Binding-site contacts:
Ligand atom N2 contacts residue ASN67 of chain 2.B at 2.9 Å (h-bond).
Ligand atom C4 contacts residue ASN67 of chain 2.B at 4.2 Å.
Ligand atom O3 contacts residue MPD1 of chain 4.M at 2.3 Å (h-bond).
Ligand atom O5 contacts residue TYR389 of chain 4.B at 4.2 Å.
Ligand atom C7 contacts residue LEU360 of chain 2.B at 3.8 Å (hydrophobic).
Ligand atom C8 contacts residue LEU360 of chain 2.B at 3.5 Å (hydrophobic).
Ligand atom C1 contacts residue MPD1 of chain 4.M at 4.0 Å.
Ligand atom O6 contacts residue MPD1 of chain 4.M at 3.8 Å.
Ligand atom C3 contacts residue MPD1 of chain 4.M at 3.3 Å.
Ligand atom C1 contacts residue ASN67 of chain 2.B at 1.4 Å.
Ligand atom C6 contacts residue MPD1 of chain 4.M at 3.7 Å.
Ligand atom C7 contacts residue ASN67 of chain 2.B at 3.3 Å.
Ligand atom C1 contacts residue TYR389 of chain 4.B at 4.0 Å (hydrophobic).
Ligand atom C5 contacts residue ASN67 of chain 2.B at 3.6 Å.
Ligand atom C1 contacts residue LEU360 of chain 2.B at 4.4 Å (hydrophobic).
Ligand atom C2 contacts residue ASN67 of chain 2.B at 2.4 Å.
Ligand atom C2 contacts residue TYR389 of chain 4.B at 4.2 Å (hydrophobic).
Ligand atom C2 contacts residue MPD1 of chain 4.M at 3.8 Å.
Ligand atom O4 contacts residue MPD1 of chain 4.M at 4.2 Å.
Ligand atom O5 contacts residue ASN67 of chain 2.B at 2.4 Å (h-bond).
Ligand atom C4 contacts residue MPD1 of chain 4.M at 3.6 Å.
Ligand atom O7 contacts residue TYR389 of chain 4.B at 3.4 Å.
Ligand atom O5 contacts residue MPD1 of chain 4.M at 3.3 Å (h-bond).
Ligand atom C7 contacts residue MPD1 of chain 4.M at 4.4 Å.
Ligand atom C5 contacts residue MPD1 of chain 4.M at 3.5 Å.
Ligand atom C3 contacts residue ASN67 of chain 2.B at 3.8 Å.
Ligand atom N2 contacts residue LEU360 of chain 2.B at 3.7 Å.
Ligand atom O7 contacts residue MPD1 of chain 4.M at 3.9 Å.
Ligand atom O7 contacts residue ASN67 of chain 2.B at 3.2 Å (h-bond).

The protein below binds the small molecule below.
Small molecule (SMILES): CC(=O)N[C@H]1[C@H](O[C@H]2[C@H](O)[C@@H](NC(C)=O)CO[C@@H]2CO)O[C@H](CO)[C@@H](O[C@@H]2O[C@H](CO)[C@@H](O)[C@H](O)[C@@H]2O)[C@@H]1O

Sequence of chain 2.B:
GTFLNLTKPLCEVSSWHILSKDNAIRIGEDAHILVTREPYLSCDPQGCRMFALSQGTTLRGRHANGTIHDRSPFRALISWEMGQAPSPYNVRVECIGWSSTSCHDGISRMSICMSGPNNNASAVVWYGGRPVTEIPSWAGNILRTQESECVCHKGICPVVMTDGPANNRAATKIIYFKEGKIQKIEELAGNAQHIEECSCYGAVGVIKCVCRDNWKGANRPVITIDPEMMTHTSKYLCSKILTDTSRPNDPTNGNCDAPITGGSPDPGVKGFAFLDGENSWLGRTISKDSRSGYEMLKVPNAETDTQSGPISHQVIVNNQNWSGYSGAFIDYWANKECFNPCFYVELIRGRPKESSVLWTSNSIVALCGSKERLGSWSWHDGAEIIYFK

Sequence of chain 4.B:
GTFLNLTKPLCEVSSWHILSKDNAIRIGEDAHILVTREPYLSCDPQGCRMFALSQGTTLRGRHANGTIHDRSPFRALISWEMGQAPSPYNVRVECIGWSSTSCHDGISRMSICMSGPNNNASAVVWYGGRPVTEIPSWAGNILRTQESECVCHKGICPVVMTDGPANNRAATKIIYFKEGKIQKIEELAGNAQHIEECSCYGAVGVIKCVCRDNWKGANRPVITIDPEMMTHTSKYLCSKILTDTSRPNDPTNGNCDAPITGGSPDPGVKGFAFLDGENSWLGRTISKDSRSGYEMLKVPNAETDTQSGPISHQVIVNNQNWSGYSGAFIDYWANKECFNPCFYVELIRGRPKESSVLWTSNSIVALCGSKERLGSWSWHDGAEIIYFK